Sequence of chain 1.A:
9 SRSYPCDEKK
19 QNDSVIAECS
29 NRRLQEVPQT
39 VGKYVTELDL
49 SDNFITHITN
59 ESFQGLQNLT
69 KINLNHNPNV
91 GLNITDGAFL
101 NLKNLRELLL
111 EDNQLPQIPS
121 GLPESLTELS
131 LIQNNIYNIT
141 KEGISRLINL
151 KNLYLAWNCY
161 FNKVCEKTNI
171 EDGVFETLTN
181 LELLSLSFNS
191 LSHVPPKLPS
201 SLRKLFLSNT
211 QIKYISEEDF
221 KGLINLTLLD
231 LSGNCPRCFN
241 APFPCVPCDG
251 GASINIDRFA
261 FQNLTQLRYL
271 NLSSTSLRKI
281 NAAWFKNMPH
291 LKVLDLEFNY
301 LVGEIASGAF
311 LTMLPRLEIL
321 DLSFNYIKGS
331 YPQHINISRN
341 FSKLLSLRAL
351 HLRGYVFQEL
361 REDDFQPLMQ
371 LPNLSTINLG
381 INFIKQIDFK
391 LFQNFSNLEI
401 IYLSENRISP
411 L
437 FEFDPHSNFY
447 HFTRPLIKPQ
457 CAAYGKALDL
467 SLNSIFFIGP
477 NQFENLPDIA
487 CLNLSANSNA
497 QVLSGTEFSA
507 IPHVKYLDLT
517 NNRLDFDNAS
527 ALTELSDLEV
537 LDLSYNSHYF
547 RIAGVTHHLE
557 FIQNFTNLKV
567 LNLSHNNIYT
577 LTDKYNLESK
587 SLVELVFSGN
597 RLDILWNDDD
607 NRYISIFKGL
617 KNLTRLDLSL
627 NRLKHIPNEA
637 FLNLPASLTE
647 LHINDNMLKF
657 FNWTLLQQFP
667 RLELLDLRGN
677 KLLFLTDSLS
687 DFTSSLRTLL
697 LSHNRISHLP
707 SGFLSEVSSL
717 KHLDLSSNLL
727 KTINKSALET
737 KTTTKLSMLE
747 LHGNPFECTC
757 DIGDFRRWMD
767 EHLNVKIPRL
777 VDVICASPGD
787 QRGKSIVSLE

Sequence of chain 1.D:
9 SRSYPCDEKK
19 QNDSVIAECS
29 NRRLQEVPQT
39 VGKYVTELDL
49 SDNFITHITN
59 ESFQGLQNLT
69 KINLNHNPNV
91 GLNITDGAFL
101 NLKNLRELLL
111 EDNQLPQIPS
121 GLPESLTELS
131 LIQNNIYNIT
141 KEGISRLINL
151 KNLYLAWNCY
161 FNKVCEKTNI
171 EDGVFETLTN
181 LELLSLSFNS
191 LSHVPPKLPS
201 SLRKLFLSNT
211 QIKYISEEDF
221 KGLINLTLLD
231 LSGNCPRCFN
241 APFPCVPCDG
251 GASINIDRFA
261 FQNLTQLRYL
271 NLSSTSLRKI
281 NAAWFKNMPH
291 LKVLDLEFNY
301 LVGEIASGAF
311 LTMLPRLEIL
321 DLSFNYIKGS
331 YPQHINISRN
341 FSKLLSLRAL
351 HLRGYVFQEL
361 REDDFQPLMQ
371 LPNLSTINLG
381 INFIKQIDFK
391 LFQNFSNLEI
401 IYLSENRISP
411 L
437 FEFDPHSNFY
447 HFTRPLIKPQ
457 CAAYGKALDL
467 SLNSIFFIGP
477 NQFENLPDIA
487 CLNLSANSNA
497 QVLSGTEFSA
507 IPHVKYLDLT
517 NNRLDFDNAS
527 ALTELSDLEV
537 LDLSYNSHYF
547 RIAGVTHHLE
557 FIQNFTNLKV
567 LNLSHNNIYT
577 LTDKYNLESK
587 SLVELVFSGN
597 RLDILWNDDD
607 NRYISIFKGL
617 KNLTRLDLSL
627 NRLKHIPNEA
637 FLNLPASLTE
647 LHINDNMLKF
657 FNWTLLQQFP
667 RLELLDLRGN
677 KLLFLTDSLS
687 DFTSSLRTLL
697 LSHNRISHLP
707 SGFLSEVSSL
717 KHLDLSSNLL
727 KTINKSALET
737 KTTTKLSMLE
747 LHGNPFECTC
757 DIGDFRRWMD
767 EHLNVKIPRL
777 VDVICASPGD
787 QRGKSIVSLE

Binding-site contacts:
Ligand atom N1 contacts residue ASP521 of chain 1.D at 2.5 Å (salt-bridge).
Ligand atom N2 contacts residue VAL551 of chain 1.D at 3.5 Å.
Ligand atom C3 contacts residue PHE383 of chain 1.A at 3.2 Å (hydrophobic).
Ligand atom N1 contacts residue PHE383 of chain 1.A at 3.4 Å.
Ligand atom C15 contacts residue ARG407 of chain 1.A at 3.1 Å.
Ligand atom N3 contacts residue PHE383 of chain 1.A at 3.6 Å.
Ligand atom C7 contacts residue GLY550 of chain 1.D at 3.4 Å.
Ligand atom N2 contacts residue THR552 of chain 1.D at 3.0 Å (h-bond).
Ligand atom O contacts residue GLY550 of chain 1.D at 3.8 Å.
Ligand atom C4 contacts residue PHE383 of chain 1.A at 3.4 Å (hydrophobic).
Ligand atom C contacts residue PHE383 of chain 1.A at 3.3 Å (hydrophobic).
Ligand atom C11 contacts residue TYR326 of chain 1.A at 3.6 Å (hydrophobic).
Ligand atom C14 contacts residue SO41 of chain 1.QA at 3.6 Å.
Ligand atom C6 contacts residue TYR326 of chain 1.A at 3.8 Å (hydrophobic).
Ligand atom C13 contacts residue PHE383 of chain 1.A at 3.7 Å (hydrophobic).
Ligand atom N1 contacts residue ASP523 of chain 1.D at 3.5 Å (salt-bridge).
Ligand atom C4 contacts residue ASP523 of chain 1.D at 3.7 Å.
Ligand atom C contacts residue ASP521 of chain 1.D at 3.3 Å.
Ligand atom C8 contacts residue TYR326 of chain 1.A at 3.8 Å (hydrophobic).
Ligand atom C16 contacts residue ASP521 of chain 1.D at 3.6 Å.
Ligand atom C8 contacts residue VAL356 of chain 1.A at 3.7 Å (hydrophobic).
Ligand atom C14 contacts residue TYR331 of chain 1.A at 3.6 Å (hydrophobic).
Ligand atom N contacts residue ASP523 of chain 1.D at 3.7 Å.
Ligand atom N contacts residue VAL551 of chain 1.D at 3.7 Å.
Ligand atom C16 contacts residue PHE383 of chain 1.A at 3.8 Å (hydrophobic).
Ligand atom C1 contacts residue ASP521 of chain 1.D at 3.5 Å.
Ligand atom C11 contacts residue ILE327 of chain 1.A at 3.6 Å (hydrophobic).
Ligand atom C16 contacts residue ARG407 of chain 1.A at 3.4 Å.
Ligand atom C8 contacts residue GLY354 of chain 1.A at 3.6 Å.
Ligand atom O contacts residue TYR326 of chain 1.A at 3.4 Å.
Ligand atom C4 contacts residue THR552 of chain 1.D at 3.6 Å.
Ligand atom C2 contacts residue PHE383 of chain 1.A at 3.5 Å (hydrophobic).
Ligand atom C11 contacts residue SER330 of chain 1.A at 3.3 Å.
Ligand atom C1 contacts residue PHE383 of chain 1.A at 3.5 Å (hydrophobic).
Ligand atom C8 contacts residue PHE324 of chain 1.A at 3.7 Å (hydrophobic).
Ligand atom N contacts residue ASP521 of chain 1.D at 2.7 Å (salt-bridge).
Ligand atom C contacts residue ASP523 of chain 1.D at 3.5 Å.
Ligand atom C5 contacts residue THR552 of chain 1.D at 3.8 Å.
Ligand atom C9 contacts residue VAL356 of chain 1.A at 3.5 Å (hydrophobic).
Ligand atom N contacts residue THR552 of chain 1.D at 3.0 Å (h-bond).

This protein binds this small molecule.
Small molecule (SMILES): CCOCc1nc2c(N)nc3ccccc3c2n1CC(C)(C)O